This small molecule binds to this protein.
Small molecule (SMILES): O=C(O)c1ccc(C(F)F)cc1

Binding-site contacts:
Ligand atom F1 contacts residue PHE100 of chain 1.B at 2.9 Å.
Ligand atom O1 contacts residue GLU87 of chain 1.B at 2.8 Å.
Ligand atom F contacts residue PRO9 of chain 1.B at 3.2 Å.
Ligand atom F contacts residue PHE10 of chain 1.B at 3.2 Å.
Ligand atom C1 contacts residue TYR72 of chain 1.B at 3.5 Å (hydrophobic).
Ligand atom C7 contacts residue TYR72 of chain 1.B at 3.6 Å (hydrophobic).
Ligand atom C1 contacts residue ILE96 of chain 1.B at 3.6 Å (hydrophobic).
Ligand atom C5 contacts residue ILE96 of chain 1.B at 4.0 Å (hydrophobic).
Ligand atom F1 contacts residue PHE10 of chain 1.B at 3.8 Å.
Ligand atom F contacts residue TYR72 of chain 1.B at 3.5 Å.
Ligand atom C5 contacts residue TYR72 of chain 1.B at 3.5 Å (hydrophobic).
Ligand atom O contacts residue LYS92 of chain 1.B at 3.7 Å.
Ligand atom O1 contacts residue TYR72 of chain 1.B at 4.2 Å.
Ligand atom F1 contacts residue PRO9 of chain 1.B at 3.5 Å.
Ligand atom C3 contacts residue TYR72 of chain 1.B at 3.6 Å (hydrophobic).
Ligand atom O contacts residue TYR72 of chain 1.B at 3.4 Å.
Ligand atom C4 contacts residue ILE96 of chain 1.B at 4.0 Å (hydrophobic).
Ligand atom O contacts residue GLU87 of chain 1.B at 2.9 Å (salt-bridge).
Ligand atom C4 contacts residue PHE93 of chain 1.B at 4.2 Å (hydrophobic).
Ligand atom O1 contacts residue PHE93 of chain 1.B at 3.4 Å.
Ligand atom C3 contacts residue PHE93 of chain 1.B at 3.6 Å (hydrophobic).
Ligand atom C6 contacts residue PRO9 of chain 1.B at 4.1 Å (hydrophobic).
Ligand atom C6 contacts residue TYR72 of chain 1.B at 4.1 Å (hydrophobic).
Ligand atom C7 contacts residue GLU87 of chain 1.B at 3.4 Å.
Ligand atom O1 contacts residue ILE96 of chain 1.B at 4.0 Å.
Ligand atom C contacts residue ILE96 of chain 1.B at 4.2 Å (hydrophobic).
Ligand atom C2 contacts residue ILE96 of chain 1.B at 3.4 Å (hydrophobic).
Ligand atom C contacts residue THR11 of chain 1.B at 4.0 Å.
Ligand atom C3 contacts residue ILE96 of chain 1.B at 3.8 Å (hydrophobic).
Ligand atom C7 contacts residue ILE96 of chain 1.B at 3.8 Å (hydrophobic).
Ligand atom C4 contacts residue TYR72 of chain 1.B at 3.5 Å (hydrophobic).
Ligand atom F contacts residue THR11 of chain 1.B at 3.3 Å.
Ligand atom C6 contacts residue PHE10 of chain 1.B at 3.8 Å (hydrophobic).
Ligand atom C6 contacts residue THR11 of chain 1.B at 3.7 Å.
Ligand atom F1 contacts residue ILE96 of chain 1.B at 3.6 Å.
Ligand atom C6 contacts residue PHE100 of chain 1.B at 4.1 Å (hydrophobic).
Ligand atom C2 contacts residue TYR72 of chain 1.B at 3.8 Å (hydrophobic).
Ligand atom C4 contacts residue PRO9 of chain 1.B at 3.6 Å (hydrophobic).
Ligand atom C contacts residue TYR72 of chain 1.B at 3.6 Å (hydrophobic).
Ligand atom C7 contacts residue LYS92 of chain 1.B at 4.1 Å.

Sequence of chain 1.B:
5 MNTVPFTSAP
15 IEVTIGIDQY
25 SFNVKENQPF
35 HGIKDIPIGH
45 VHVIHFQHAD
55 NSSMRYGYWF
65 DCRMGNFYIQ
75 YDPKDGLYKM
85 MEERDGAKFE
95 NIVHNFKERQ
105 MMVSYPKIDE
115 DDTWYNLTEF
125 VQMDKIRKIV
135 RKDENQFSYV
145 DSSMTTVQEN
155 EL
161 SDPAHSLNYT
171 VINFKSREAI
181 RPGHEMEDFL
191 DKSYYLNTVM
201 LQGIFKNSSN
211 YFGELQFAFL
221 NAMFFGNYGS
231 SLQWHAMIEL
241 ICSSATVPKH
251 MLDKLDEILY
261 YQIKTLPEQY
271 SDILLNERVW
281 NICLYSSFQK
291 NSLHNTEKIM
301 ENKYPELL